Binding-site contacts:
Ligand atom FAJ contacts residue PHE112 of chain 1.B at 2.6 Å.
Ligand atom OAC contacts residue PRO118 of chain 1.B at 3.5 Å.
Ligand atom CBH contacts residue LEU115 of chain 1.B at 3.2 Å (hydrophobic).
Ligand atom CBM contacts residue LEU115 of chain 1.B at 3.3 Å (hydrophobic).
Ligand atom OAA contacts residue ARG138 of chain 1.B at 2.6 Å (salt-bridge).
Ligand atom CAT contacts residue LEU115 of chain 1.B at 3.5 Å (hydrophobic).
Ligand atom OAC contacts residue SER136 of chain 1.B at 2.9 Å (h-bond).
Ligand atom CAD contacts residue LEU148 of chain 1.B at 3.4 Å (hydrophobic).
Ligand atom OAB contacts residue ARG116 of chain 1.B at 2.6 Å (salt-bridge).
Ligand atom OAC contacts residue TYR134 of chain 1.B at 2.5 Å (h-bond).
Ligand atom OAD contacts residue MET1 of chain 1.B at 3.5 Å.
Ligand atom CBG contacts residue ARG138 of chain 1.B at 3.6 Å.
Ligand atom OBF contacts residue TRP74 of chain 1.B at 3.0 Å (h-bond).
Ligand atom FAE contacts residue TYR2 of chain 1.B at 3.1 Å.
Ligand atom FAK contacts residue TYR83 of chain 1.B at 2.7 Å.
Ligand atom CAC contacts residue LEU148 of chain 1.B at 3.6 Å (hydrophobic).
Ligand atom FAE contacts residue GLY39 of chain 1.B at 3.2 Å.
Ligand atom CAI contacts residue PHE112 of chain 1.B at 3.6 Å (hydrophobic).
Ligand atom CBA contacts residue HIS105 of chain 1.B at 3.0 Å.
Ligand atom CBG contacts residue PRO118 of chain 1.B at 3.6 Å (hydrophobic).
Ligand atom CBG contacts residue SER136 of chain 1.B at 3.5 Å.
Ligand atom OAD contacts residue TYR2 of chain 1.B at 3.4 Å (h-bond).
Ligand atom CAX contacts residue PRO118 of chain 1.B at 3.6 Å (hydrophobic).
Ligand atom OAB contacts residue ARG138 of chain 1.B at 2.9 Å (salt-bridge).
Ligand atom CAJ contacts residue TYR83 of chain 1.B at 3.6 Å (hydrophobic).
Ligand atom FAA contacts residue LEU148 of chain 1.B at 3.6 Å.
Ligand atom OAB contacts residue LEU115 of chain 1.B at 3.4 Å.
Ligand atom OAD contacts residue LEU115 of chain 1.B at 3.7 Å.
Ligand atom CAG contacts residue LEU4 of chain 1.B at 3.1 Å (hydrophobic).
Ligand atom CAJ contacts residue LEU4 of chain 1.B at 3.2 Å (hydrophobic).
Ligand atom CAP contacts residue HIS105 of chain 1.B at 3.5 Å.
Ligand atom CAB contacts residue PHE97 of chain 1.B at 3.6 Å (hydrophobic).
Ligand atom CAG contacts residue TYR83 of chain 1.B at 3.1 Å (hydrophobic).
Ligand atom OAD contacts residue ARG138 of chain 1.B at 3.2 Å (salt-bridge).
Ligand atom CBH contacts residue ARG138 of chain 1.B at 3.2 Å.
Ligand atom FAK contacts residue PHE112 of chain 1.B at 3.0 Å.
Ligand atom OAA contacts residue SER136 of chain 1.B at 3.2 Å (h-bond).
Ligand atom FAA contacts residue LEU101 of chain 1.B at 3.7 Å.
Ligand atom CBG contacts residue TYR134 of chain 1.B at 3.7 Å (hydrophobic).
Ligand atom FAJ contacts residue TYR2 of chain 1.B at 3.5 Å.

A small-molecule ligand and the protein it binds are described below.
Small molecule (SMILES): O=C(O)CCCCN(CCc1cc(F)ccc1OCc1ccc(-c2ccc(C(F)(F)F)cc2)cc1)Cc1ccc(C(=O)O)cc1

Sequence of chain 1.B:
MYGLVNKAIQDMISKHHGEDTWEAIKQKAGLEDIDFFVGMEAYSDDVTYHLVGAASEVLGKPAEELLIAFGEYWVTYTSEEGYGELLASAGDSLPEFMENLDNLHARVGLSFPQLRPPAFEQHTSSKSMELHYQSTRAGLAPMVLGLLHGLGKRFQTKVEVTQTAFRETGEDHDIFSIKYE